Sequence of chain 1.Z:
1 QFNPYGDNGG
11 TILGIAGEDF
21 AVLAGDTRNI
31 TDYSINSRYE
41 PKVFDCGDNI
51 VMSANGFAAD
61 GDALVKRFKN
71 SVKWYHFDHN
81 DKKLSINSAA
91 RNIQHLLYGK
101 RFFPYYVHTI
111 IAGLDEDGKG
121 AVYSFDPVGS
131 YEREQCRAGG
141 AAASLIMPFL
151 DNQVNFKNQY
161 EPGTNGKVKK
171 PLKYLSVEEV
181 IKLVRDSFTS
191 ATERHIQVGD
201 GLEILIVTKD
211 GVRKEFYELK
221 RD

Binding-site contacts:
Ligand atom C42 contacts residue GLY47 of chain 1.Y at 3.5 Å.
Ligand atom C26 contacts residue THR21 of chain 1.Y at 3.6 Å.
Ligand atom C4 contacts residue VAL31 of chain 1.Y at 3.5 Å (hydrophobic).
Ligand atom C29 contacts residue ASP126 of chain 1.Z at 3.7 Å.
Ligand atom O21 contacts residue GLY47 of chain 1.Y at 3.0 Å (h-bond).
Ligand atom C42 contacts residue GLY48 of chain 1.Y at 3.6 Å.
Ligand atom C9 contacts residue THR1 of chain 1.Y at 1.4 Å.
Ligand atom N25 contacts residue THR21 of chain 1.Y at 2.9 Å (h-bond).
Ligand atom C12 contacts residue THR21 of chain 1.Y at 3.7 Å.
Ligand atom C4 contacts residue ALA49 of chain 1.Y at 3.2 Å (hydrophobic).
Ligand atom O21 contacts residue THR1 of chain 1.Y at 2.4 Å (h-bond).
Ligand atom O39 contacts residue ALA49 of chain 1.Y at 3.0 Å (h-bond).
Ligand atom C27 contacts residue THR21 of chain 1.Y at 3.2 Å.
Ligand atom N22 contacts residue THR1 of chain 1.Y at 3.6 Å.
Ligand atom C11 contacts residue SER131 of chain 1.Y at 3.2 Å.
Ligand atom C38 contacts residue THR21 of chain 1.Y at 3.5 Å.
Ligand atom C23 contacts residue GLY47 of chain 1.Y at 3.5 Å.
Ligand atom C3 contacts residue ALA49 of chain 1.Y at 3.5 Å (hydrophobic).
Ligand atom C40 contacts residue GLY47 of chain 1.Y at 3.7 Å.
Ligand atom O49 contacts residue ALA20 of chain 1.Y at 3.2 Å.
Ligand atom C12 contacts residue TYR170 of chain 1.Y at 3.5 Å (hydrophobic).
Ligand atom C10 contacts residue THR1 of chain 1.Y at 2.5 Å.
Ligand atom C8 contacts residue THR1 of chain 1.Y at 2.4 Å.
Ligand atom N22 contacts residue GLY47 of chain 1.Y at 2.7 Å (h-bond).
Ligand atom C11 contacts residue MES1 of chain 1.UA at 3.7 Å.
Ligand atom O49 contacts residue THR21 of chain 1.Y at 2.8 Å (h-bond).
Ligand atom O21 contacts residue MES1 of chain 1.UA at 2.9 Å (h-bond).
Ligand atom C8 contacts residue GLY47 of chain 1.Y at 3.7 Å.
Ligand atom C3 contacts residue VAL31 of chain 1.Y at 3.3 Å (hydrophobic).
Ligand atom C12 contacts residue ARG19 of chain 1.Y at 3.3 Å.
Ligand atom C11 contacts residue THR1 of chain 1.Y at 1.5 Å.
Ligand atom C30 contacts residue ASP126 of chain 1.Z at 3.5 Å.
Ligand atom C24 contacts residue GLY47 of chain 1.Y at 3.3 Å.
Ligand atom O13 contacts residue MES1 of chain 1.UA at 3.4 Å (h-bond).
Ligand atom C12 contacts residue THR1 of chain 1.Y at 3.2 Å.
Ligand atom C7 contacts residue THR1 of chain 1.Y at 2.8 Å.
Ligand atom N28 contacts residue ASP126 of chain 1.Z at 2.9 Å (salt-bridge).
Ligand atom C7 contacts residue GLY47 of chain 1.Y at 3.7 Å.
Ligand atom O13 contacts residue THR1 of chain 1.Y at 3.7 Å.
Ligand atom C11 contacts residue TYR170 of chain 1.Y at 3.0 Å (hydrophobic).

Sequence of chain 1.Y:
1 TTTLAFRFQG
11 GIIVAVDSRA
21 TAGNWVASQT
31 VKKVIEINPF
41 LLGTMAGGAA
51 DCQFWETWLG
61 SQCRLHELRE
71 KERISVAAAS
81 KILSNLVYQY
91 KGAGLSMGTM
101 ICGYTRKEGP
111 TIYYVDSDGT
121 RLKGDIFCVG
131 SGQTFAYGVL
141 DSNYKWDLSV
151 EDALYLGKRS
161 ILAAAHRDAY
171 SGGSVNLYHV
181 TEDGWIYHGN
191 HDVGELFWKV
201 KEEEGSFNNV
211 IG

This small molecule binds to this protein.
Small molecule (SMILES): COc1ccc(C[C@H](NC(=O)[C@H](C)NC(=O)CN2CCOCC2)C(=O)N[C@@H](Cc2ccccc2)[C@@H](O)C(C)(C)O)cc1